Sequence of chain 2.B:
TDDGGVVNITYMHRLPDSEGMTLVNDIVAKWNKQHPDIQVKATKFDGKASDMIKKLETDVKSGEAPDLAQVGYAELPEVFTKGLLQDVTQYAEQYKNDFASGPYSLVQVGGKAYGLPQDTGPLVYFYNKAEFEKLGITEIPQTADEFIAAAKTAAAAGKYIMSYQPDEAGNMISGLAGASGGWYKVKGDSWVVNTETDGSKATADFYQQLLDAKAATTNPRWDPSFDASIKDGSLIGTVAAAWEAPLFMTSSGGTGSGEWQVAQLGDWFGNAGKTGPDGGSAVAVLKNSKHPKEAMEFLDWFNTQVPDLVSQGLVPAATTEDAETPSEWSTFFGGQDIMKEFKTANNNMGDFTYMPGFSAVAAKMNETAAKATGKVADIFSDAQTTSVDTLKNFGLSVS

The small molecule below binds the protein below.
Small molecule (SMILES): CC(=O)N[C@@H]1[C@@H](O[C@@H]2O[C@H](CO)[C@H](O)[C@H](O)[C@H]2O)[C@H](O)[C@@H](CO)O[C@H]1O

Binding-site contacts:
Ligand atom C3 contacts residue TRP252 of chain 2.B at 3.9 Å (hydrophobic).
Ligand atom O2 contacts residue GLY289 of chain 2.B at 3.1 Å (h-bond).
Ligand atom O1 contacts residue ASN180 of chain 2.B at 3.5 Å (h-bond).
Ligand atom C2 contacts residue GLY289 of chain 2.B at 4.0 Å.
Ligand atom C3 contacts residue SER290 of chain 2.B at 3.7 Å.
Ligand atom O3 contacts residue SER290 of chain 2.B at 2.6 Å (h-bond).
Ligand atom C6 contacts residue TRP231 of chain 2.B at 3.6 Å (hydrophobic).
Ligand atom C8 contacts residue ASN180 of chain 2.B at 3.6 Å.
Ligand atom O4 contacts residue SER290 of chain 2.B at 3.9 Å.
Ligand atom C1 contacts residue TRP252 of chain 2.B at 3.9 Å (hydrophobic).
Ligand atom O5 contacts residue GLU177 of chain 2.B at 3.8 Å.
Ligand atom C3 contacts residue TRP252 of chain 2.B at 3.5 Å (hydrophobic).
Ligand atom C1 contacts residue GLU177 of chain 2.B at 3.3 Å.
Ligand atom O5 contacts residue TRP231 of chain 2.B at 3.7 Å.
Ligand atom O4 contacts residue TRP252 of chain 2.B at 3.7 Å.
Ligand atom C4 contacts residue ASP128 of chain 2.B at 3.6 Å.
Ligand atom O2 contacts residue SER290 of chain 2.B at 3.8 Å.
Ligand atom C3 contacts residue GLY289 of chain 2.B at 3.7 Å.
Ligand atom O4 contacts residue GLN79 of chain 2.B at 3.1 Å (h-bond).
Ligand atom O6 contacts residue ALA58 of chain 2.B at 3.9 Å.
Ligand atom C4 contacts residue ALA58 of chain 2.B at 4.0 Å (hydrophobic).
Ligand atom O7 contacts residue ARG23 of chain 2.B at 3.2 Å (salt-bridge).
Ligand atom O3 contacts residue GLY289 of chain 2.B at 3.4 Å.
Ligand atom O6 contacts residue PRO25 of chain 2.B at 3.5 Å.
Ligand atom N2 contacts residue ASN180 of chain 2.B at 3.9 Å.
Ligand atom O3 contacts residue ASP128 of chain 2.B at 2.7 Å (salt-bridge).
Ligand atom C1 contacts residue ARG23 of chain 2.B at 3.9 Å.
Ligand atom C2 contacts residue SER290 of chain 2.B at 3.6 Å.
Ligand atom O1 contacts residue GLU177 of chain 2.B at 2.6 Å (salt-bridge).
Ligand atom C5 contacts residue TRP231 of chain 2.B at 3.4 Å (hydrophobic).
Ligand atom C4 contacts residue LEU323 of chain 2.B at 3.8 Å (hydrophobic).
Ligand atom O5 contacts residue ALA58 of chain 2.B at 3.7 Å.
Ligand atom O4 contacts residue LEU24 of chain 2.B at 3.8 Å.
Ligand atom C8 contacts residue GLY288 of chain 2.B at 3.6 Å.
Ligand atom O2 contacts residue GLY288 of chain 2.B at 3.1 Å.
Ligand atom C6 contacts residue PRO25 of chain 2.B at 3.6 Å (hydrophobic).
Ligand atom C2 contacts residue ARG23 of chain 2.B at 3.9 Å.
Ligand atom O3 contacts residue ARG23 of chain 2.B at 3.0 Å (salt-bridge).
Ligand atom C2 contacts residue ALA58 of chain 2.B at 3.7 Å (hydrophobic).
Ligand atom C3 contacts residue ASP128 of chain 2.B at 3.3 Å.